Binding-site contacts:
Ligand atom O7 contacts residue ASN311 of chain 1.B at 3.9 Å.
Ligand atom O5 contacts residue ASN311 of chain 1.B at 2.3 Å (h-bond).
Ligand atom C5 contacts residue ASN311 of chain 1.B at 3.6 Å.
Ligand atom C4 contacts residue ASN311 of chain 1.B at 4.1 Å.
Ligand atom C3 contacts residue ASN311 of chain 1.B at 3.8 Å.
Ligand atom C8 contacts residue ASN311 of chain 1.B at 3.9 Å.
Ligand atom C1 contacts residue ASN311 of chain 1.B at 1.4 Å.
Ligand atom C7 contacts residue ASN311 of chain 1.B at 3.5 Å.
Ligand atom C2 contacts residue ASN311 of chain 1.B at 2.4 Å.
Ligand atom N2 contacts residue ASN311 of chain 1.B at 3.0 Å (h-bond).
Ligand atom O6 contacts residue THR313 of chain 1.B at 3.5 Å.

The small molecule below binds the protein below.
Small molecule (SMILES): CC(=O)N[C@@H]1[C@@H](O)[C@H](O)[C@@H](CO)O[C@H]1O

Sequence of chain 1.B:
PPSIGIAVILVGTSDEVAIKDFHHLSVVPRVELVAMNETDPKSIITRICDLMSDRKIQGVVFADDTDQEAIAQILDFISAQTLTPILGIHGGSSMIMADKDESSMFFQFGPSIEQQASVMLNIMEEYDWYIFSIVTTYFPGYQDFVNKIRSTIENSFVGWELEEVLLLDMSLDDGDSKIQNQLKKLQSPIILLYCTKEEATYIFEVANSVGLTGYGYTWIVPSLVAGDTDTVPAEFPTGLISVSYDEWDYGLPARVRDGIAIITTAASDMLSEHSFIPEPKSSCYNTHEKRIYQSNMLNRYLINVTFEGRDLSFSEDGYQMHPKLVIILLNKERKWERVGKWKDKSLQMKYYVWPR